Sequence of chain 1.A:
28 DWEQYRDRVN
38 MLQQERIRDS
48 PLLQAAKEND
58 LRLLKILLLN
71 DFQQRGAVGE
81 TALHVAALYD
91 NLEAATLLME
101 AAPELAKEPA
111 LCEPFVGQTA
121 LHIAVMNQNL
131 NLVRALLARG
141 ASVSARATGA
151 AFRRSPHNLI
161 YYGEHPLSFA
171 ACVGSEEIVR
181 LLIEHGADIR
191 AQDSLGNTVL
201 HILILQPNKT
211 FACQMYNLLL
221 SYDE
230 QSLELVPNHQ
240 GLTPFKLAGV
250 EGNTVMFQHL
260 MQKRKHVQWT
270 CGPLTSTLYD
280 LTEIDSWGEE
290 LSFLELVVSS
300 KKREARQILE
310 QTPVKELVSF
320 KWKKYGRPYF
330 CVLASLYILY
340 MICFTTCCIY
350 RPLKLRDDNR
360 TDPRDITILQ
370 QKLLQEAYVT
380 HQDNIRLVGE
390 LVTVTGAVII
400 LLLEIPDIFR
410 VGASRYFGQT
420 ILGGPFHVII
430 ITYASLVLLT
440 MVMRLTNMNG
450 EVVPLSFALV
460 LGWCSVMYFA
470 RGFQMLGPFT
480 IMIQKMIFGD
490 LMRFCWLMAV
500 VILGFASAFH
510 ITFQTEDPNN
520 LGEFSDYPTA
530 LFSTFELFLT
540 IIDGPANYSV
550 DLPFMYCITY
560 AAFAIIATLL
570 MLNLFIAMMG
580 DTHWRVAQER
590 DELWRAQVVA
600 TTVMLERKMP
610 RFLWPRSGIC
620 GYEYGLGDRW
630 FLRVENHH

Binding-site contacts:
Ligand atom C12 contacts residue ILE565 of chain 1.D at 3.5 Å (hydrophobic).
Ligand atom C26 contacts residue ILE557 of chain 1.D at 3.3 Å (hydrophobic).
Ligand atom C1 contacts residue ILE482 of chain 1.A at 3.3 Å (hydrophobic).
Ligand atom C27 contacts residue ALA561 of chain 1.D at 3.9 Å (hydrophobic).
Ligand atom C3 contacts residue ILE482 of chain 1.A at 3.9 Å (hydrophobic).
Ligand atom C21 contacts residue VAL459 of chain 1.A at 3.1 Å (hydrophobic).
Ligand atom C24 contacts residue ALA561 of chain 1.D at 3.5 Å (hydrophobic).
Ligand atom C3 contacts residue THR479 of chain 1.A at 3.6 Å.
Ligand atom C21 contacts residue PHE504 of chain 1.D at 3.9 Å (hydrophobic).
Ligand atom C25 contacts residue ALA561 of chain 1.D at 3.9 Å (hydrophobic).
Ligand atom C2 contacts residue THR479 of chain 1.A at 3.9 Å.
Ligand atom C26 contacts residue ALA561 of chain 1.D at 3.8 Å (hydrophobic).
Ligand atom C6 contacts residue PRO424 of chain 1.A at 4.0 Å (hydrophobic).
Ligand atom C9 contacts residue ILE486 of chain 1.A at 3.6 Å (hydrophobic).
Ligand atom C3 contacts residue GLN483 of chain 1.A at 3.5 Å.
Ligand atom C22 contacts residue ILE565 of chain 1.D at 4.0 Å (hydrophobic).
Ligand atom C3 contacts residue PHE425 of chain 1.A at 4.0 Å (hydrophobic).
Ligand atom C11 contacts residue MET466 of chain 1.A at 3.7 Å (hydrophobic).
Ligand atom O1 contacts residue PHE425 of chain 1.A at 3.9 Å.
Ligand atom O1 contacts residue GLN483 of chain 1.A at 3.1 Å.
Ligand atom C18 contacts residue CYS463 of chain 1.A at 4.0 Å (hydrophobic).
Ligand atom C2 contacts residue PHE425 of chain 1.A at 3.7 Å (hydrophobic).
Ligand atom C1 contacts residue MET466 of chain 1.A at 3.4 Å (hydrophobic).
Ligand atom C20 contacts residue LEU460 of chain 1.A at 3.9 Å (hydrophobic).
Ligand atom O1 contacts residue THR479 of chain 1.A at 2.6 Å (h-bond).
Ligand atom C20 contacts residue ILE565 of chain 1.D at 3.7 Å (hydrophobic).
Ligand atom C25 contacts residue PHE456 of chain 1.A at 3.4 Å (hydrophobic).
Ligand atom C4 contacts residue GLN483 of chain 1.A at 4.0 Å.
Ligand atom C18 contacts residue LEU460 of chain 1.A at 3.9 Å (hydrophobic).
Ligand atom C23 contacts residue ALA561 of chain 1.D at 3.9 Å (hydrophobic).
Ligand atom C27 contacts residue VAL459 of chain 1.A at 3.8 Å (hydrophobic).
Ligand atom C19 contacts residue MET466 of chain 1.A at 3.4 Å (hydrophobic).
Ligand atom C19 contacts residue PHE425 of chain 1.A at 3.4 Å (hydrophobic).
Ligand atom C10 contacts residue MET466 of chain 1.A at 4.0 Å (hydrophobic).
Ligand atom C2 contacts residue ILE482 of chain 1.A at 3.4 Å (hydrophobic).
Ligand atom C18 contacts residue ILE428 of chain 1.A at 3.9 Å (hydrophobic).
Ligand atom C17 contacts residue ILE565 of chain 1.D at 3.6 Å (hydrophobic).
Ligand atom C26 contacts residue PHE456 of chain 1.A at 3.3 Å (hydrophobic).
Ligand atom C21 contacts residue ILE565 of chain 1.D at 3.0 Å (hydrophobic).
Ligand atom C4 contacts residue PHE425 of chain 1.A at 3.7 Å (hydrophobic).

The small molecule below binds the protein below.
Small molecule (SMILES): CC(C)[C@@H](C)/C=C/[C@@H](C)[C@H]1CC[C@H]2C3=CC=C4C[C@@H](O)CC[C@]4(C)[C@H]3CC[C@]12C

Sequence of chain 1.D:
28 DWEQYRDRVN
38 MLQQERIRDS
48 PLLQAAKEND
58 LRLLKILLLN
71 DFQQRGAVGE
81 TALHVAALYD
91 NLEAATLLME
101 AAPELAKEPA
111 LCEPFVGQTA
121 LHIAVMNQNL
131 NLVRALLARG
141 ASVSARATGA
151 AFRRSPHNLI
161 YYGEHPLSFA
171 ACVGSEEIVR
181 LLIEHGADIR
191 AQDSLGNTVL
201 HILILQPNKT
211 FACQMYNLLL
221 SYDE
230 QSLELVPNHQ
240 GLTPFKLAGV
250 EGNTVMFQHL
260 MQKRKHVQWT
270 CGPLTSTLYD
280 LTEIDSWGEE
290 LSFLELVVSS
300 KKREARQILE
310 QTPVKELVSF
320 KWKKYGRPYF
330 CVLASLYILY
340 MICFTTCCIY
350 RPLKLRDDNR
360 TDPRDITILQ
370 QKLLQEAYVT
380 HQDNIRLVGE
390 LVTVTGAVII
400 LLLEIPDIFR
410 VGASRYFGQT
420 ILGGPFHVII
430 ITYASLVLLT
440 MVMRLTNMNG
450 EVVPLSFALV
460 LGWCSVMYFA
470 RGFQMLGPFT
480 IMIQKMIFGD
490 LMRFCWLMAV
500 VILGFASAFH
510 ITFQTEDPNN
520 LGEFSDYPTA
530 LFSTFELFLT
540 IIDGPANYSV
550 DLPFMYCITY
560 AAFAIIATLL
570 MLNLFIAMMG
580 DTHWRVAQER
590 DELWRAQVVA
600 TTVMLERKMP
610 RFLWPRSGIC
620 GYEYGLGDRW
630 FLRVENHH